Sequence of chain 1.A:
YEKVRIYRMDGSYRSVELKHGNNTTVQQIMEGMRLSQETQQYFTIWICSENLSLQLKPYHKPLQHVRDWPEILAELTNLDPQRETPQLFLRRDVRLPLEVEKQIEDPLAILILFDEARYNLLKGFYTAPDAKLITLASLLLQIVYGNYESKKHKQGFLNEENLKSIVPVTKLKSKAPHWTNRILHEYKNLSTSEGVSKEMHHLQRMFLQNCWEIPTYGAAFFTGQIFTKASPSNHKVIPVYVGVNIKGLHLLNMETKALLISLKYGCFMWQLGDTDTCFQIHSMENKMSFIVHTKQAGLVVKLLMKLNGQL

The protein below binds the small molecule below.
Small molecule (SMILES): C[C@H](N)C(=O)N[C@@H](C)C(=O)N[C@@H](CC(=O)O)C(=O)N[C@@H](Cc1ccc(O)cc1)C(=O)N[C@H](C=O)Cc1ccccc1

Binding-site contacts:
Ligand atom CE2 contacts residue ALA224 of chain 1.A at 3.7 Å (hydrophobic).
Ligand atom CG contacts residue TYR63 of chain 1.A at 3.5 Å (hydrophobic).
Ligand atom CE2 contacts residue GLN59 of chain 1.A at 3.6 Å.
Ligand atom CB contacts residue GLU79 of chain 1.A at 3.3 Å.
Ligand atom OD2 contacts residue TYR63 of chain 1.A at 2.4 Å (h-bond).
Ligand atom O contacts residue LYS310 of chain 1.A at 3.9 Å.
Ligand atom CA contacts residue GLN59 of chain 1.A at 3.5 Å.
Ligand atom C contacts residue LYS61 of chain 1.A at 3.3 Å.
Ligand atom CE1 contacts residue HIS69 of chain 1.A at 3.3 Å.
Ligand atom CZ contacts residue PHE226 of chain 1.A at 3.7 Å (hydrophobic).
Ligand atom CZ contacts residue HIS69 of chain 1.A at 3.6 Å.
Ligand atom CZ contacts residue LEU58 of chain 1.A at 3.7 Å (hydrophobic).
Ligand atom CD1 contacts residue LEU60 of chain 1.A at 3.9 Å (hydrophobic).
Ligand atom CA contacts residue GLN59 of chain 1.A at 3.7 Å.
Ligand atom CZ contacts residue GLN59 of chain 1.A at 3.7 Å.
Ligand atom O contacts residue HIS64 of chain 1.A at 3.1 Å.
Ligand atom O contacts residue LYS61 of chain 1.A at 3.6 Å.
Ligand atom CG contacts residue HIS64 of chain 1.A at 3.6 Å.
Ligand atom CE1 contacts residue LEU60 of chain 1.A at 3.7 Å (hydrophobic).
Ligand atom CB contacts residue GLN59 of chain 1.A at 3.4 Å.
Ligand atom CD2 contacts residue GLN59 of chain 1.A at 3.6 Å.
Ligand atom CE2 contacts residue LEU58 of chain 1.A at 3.5 Å (hydrophobic).
Ligand atom CD2 contacts residue LEU58 of chain 1.A at 3.7 Å (hydrophobic).
Ligand atom CE1 contacts residue PHE226 of chain 1.A at 3.6 Å (hydrophobic).
Ligand atom OH contacts residue ILE76 of chain 1.A at 3.0 Å.
Ligand atom CZ contacts residue LEU58 of chain 1.A at 3.8 Å (hydrophobic).
Ligand atom OD2 contacts residue HIS64 of chain 1.A at 3.9 Å.
Ligand atom C contacts residue LYS61 of chain 1.A at 3.9 Å.
Ligand atom O contacts residue LYS61 of chain 1.A at 3.2 Å.
Ligand atom C contacts residue HIS64 of chain 1.A at 3.9 Å.
Ligand atom C contacts residue GLN59 of chain 1.A at 3.6 Å.
Ligand atom O contacts residue HIS69 of chain 1.A at 3.7 Å.
Ligand atom OH contacts residue HIS69 of chain 1.A at 2.9 Å (h-bond).
Ligand atom CB contacts residue LEU307 of chain 1.A at 3.9 Å (hydrophobic).
Ligand atom N contacts residue GLN59 of chain 1.A at 2.8 Å (h-bond).
Ligand atom CZ contacts residue SER57 of chain 1.A at 3.8 Å.
Ligand atom CD1 contacts residue GLN59 of chain 1.A at 3.8 Å.
Ligand atom O contacts residue LYS61 of chain 1.A at 3.4 Å (salt-bridge).
Ligand atom CE1 contacts residue LEU58 of chain 1.A at 3.7 Å (hydrophobic).
Ligand atom OD1 contacts residue HIS64 of chain 1.A at 2.9 Å (h-bond).